The small molecule below binds the protein below.
Small molecule (SMILES): CC(=O)N[C@H]1CO[C@H](CO[C@@H]2O[C@@H](C)[C@@H](O)[C@@H](O)[C@@H]2O)[C@@H](O)[C@@H]1O

Sequence of chain 2.H:
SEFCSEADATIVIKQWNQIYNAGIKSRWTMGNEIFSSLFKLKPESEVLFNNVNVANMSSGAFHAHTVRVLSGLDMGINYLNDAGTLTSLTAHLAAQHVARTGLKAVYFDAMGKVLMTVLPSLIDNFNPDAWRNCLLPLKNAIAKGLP

Sequence of chain 2.E:
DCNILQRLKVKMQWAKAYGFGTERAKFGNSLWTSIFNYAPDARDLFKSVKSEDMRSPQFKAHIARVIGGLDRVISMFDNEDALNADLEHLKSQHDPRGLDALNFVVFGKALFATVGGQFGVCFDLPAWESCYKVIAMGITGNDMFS

Binding-site contacts:
Ligand atom C5 contacts residue ASN58 of chain 2.H at 3.6 Å.
Ligand atom C3 contacts residue ASN58 of chain 2.H at 3.8 Å.
Ligand atom C2 contacts residue ASP81 of chain 2.E at 3.3 Å.
Ligand atom C1 contacts residue ASN58 of chain 2.H at 1.4 Å.
Ligand atom C8 contacts residue ASN58 of chain 2.H at 3.8 Å.
Ligand atom O2 contacts residue ASP81 of chain 2.E at 3.6 Å.
Ligand atom O4 contacts residue ASP81 of chain 2.E at 2.7 Å (salt-bridge).
Ligand atom C1 contacts residue ASP81 of chain 2.E at 4.5 Å.
Ligand atom C4 contacts residue ASN58 of chain 2.H at 4.2 Å.
Ligand atom O7 contacts residue ASN58 of chain 2.H at 4.2 Å.
Ligand atom C4 contacts residue ASP81 of chain 2.E at 4.0 Å.
Ligand atom C1 contacts residue SER61 of chain 2.H at 4.4 Å.
Ligand atom O5 contacts residue ASN58 of chain 2.H at 2.3 Å (h-bond).
Ligand atom N2 contacts residue ASN58 of chain 2.H at 2.8 Å (h-bond).
Ligand atom C3 contacts residue ASP81 of chain 2.E at 3.8 Å.
Ligand atom C7 contacts residue ASN58 of chain 2.H at 3.5 Å.
Ligand atom C2 contacts residue ASN58 of chain 2.H at 2.5 Å.
Ligand atom O3 contacts residue ASP81 of chain 2.E at 3.5 Å (salt-bridge).
Ligand atom C1 contacts residue SER60 of chain 2.H at 4.1 Å.